This protein binds this small molecule.
Small molecule (SMILES): Cc1cc(CCCCCOc2ccc(C3=N[C@@H](C)CO3)cc2)on1

Sequence of chain 60.A:
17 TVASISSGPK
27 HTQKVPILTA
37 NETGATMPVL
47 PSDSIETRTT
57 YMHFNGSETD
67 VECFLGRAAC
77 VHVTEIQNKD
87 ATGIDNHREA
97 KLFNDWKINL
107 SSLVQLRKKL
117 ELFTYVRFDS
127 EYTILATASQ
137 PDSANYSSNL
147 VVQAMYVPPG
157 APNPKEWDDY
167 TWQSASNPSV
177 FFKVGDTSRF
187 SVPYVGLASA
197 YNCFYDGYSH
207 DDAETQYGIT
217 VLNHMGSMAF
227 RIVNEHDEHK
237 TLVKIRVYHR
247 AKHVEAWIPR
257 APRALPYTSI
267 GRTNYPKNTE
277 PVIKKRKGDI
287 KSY

Sequence of chain 56.C:
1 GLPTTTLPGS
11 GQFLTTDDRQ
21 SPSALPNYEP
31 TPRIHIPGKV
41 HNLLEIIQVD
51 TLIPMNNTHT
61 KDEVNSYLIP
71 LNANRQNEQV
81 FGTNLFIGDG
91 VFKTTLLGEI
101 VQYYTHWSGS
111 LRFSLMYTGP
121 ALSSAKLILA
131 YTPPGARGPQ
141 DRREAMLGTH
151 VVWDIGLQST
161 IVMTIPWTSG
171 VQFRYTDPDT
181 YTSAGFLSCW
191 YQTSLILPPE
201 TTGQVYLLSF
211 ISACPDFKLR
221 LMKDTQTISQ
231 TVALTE

Binding-site contacts:
Ligand atom C2A contacts residue PHE186 of chain 60.A at 3.6 Å (hydrophobic).
Ligand atom C5 contacts residue LEU106 of chain 60.A at 3.8 Å (hydrophobic).
Ligand atom O1 contacts residue ASN219 of chain 60.A at 3.9 Å.
Ligand atom N2 contacts residue ASN219 of chain 60.A at 3.0 Å (h-bond).
Ligand atom C6B contacts residue TYR128 of chain 60.A at 3.4 Å (hydrophobic).
Ligand atom O1A contacts residue PHE186 of chain 60.A at 3.2 Å.
Ligand atom C2B contacts residue VAL188 of chain 60.A at 3.3 Å (hydrophobic).
Ligand atom C5B contacts residue MET224 of chain 60.A at 3.2 Å (hydrophobic).
Ligand atom CM1 contacts residue SER175 of chain 60.A at 3.9 Å.
Ligand atom C5B contacts residue PHE186 of chain 60.A at 3.9 Å (hydrophobic).
Ligand atom C3C contacts residue TYR128 of chain 60.A at 3.3 Å (hydrophobic).
Ligand atom C1B contacts residue ILE104 of chain 60.A at 4.0 Å (hydrophobic).
Ligand atom CM1 contacts residue LEU14 of chain 56.C at 3.3 Å (hydrophobic).
Ligand atom C5A contacts residue PHE186 of chain 60.A at 3.7 Å (hydrophobic).
Ligand atom C4 contacts residue TYR197 of chain 60.A at 3.9 Å (hydrophobic).
Ligand atom C5C contacts residue VAL191 of chain 60.A at 3.8 Å (hydrophobic).
Ligand atom O1B contacts residue TYR128 of chain 60.A at 3.4 Å (h-bond).
Ligand atom CM1 contacts residue PRO174 of chain 60.A at 3.8 Å (hydrophobic).
Ligand atom C4C contacts residue TYR197 of chain 60.A at 4.0 Å (hydrophobic).
Ligand atom C4A contacts residue PRO174 of chain 60.A at 3.4 Å (hydrophobic).
Ligand atom C3B contacts residue VAL188 of chain 60.A at 3.5 Å (hydrophobic).
Ligand atom C6B contacts residue ILE104 of chain 60.A at 3.6 Å (hydrophobic).
Ligand atom C4 contacts residue PHE124 of chain 60.A at 3.9 Å (hydrophobic).
Ligand atom CM1 contacts residue VAL176 of chain 60.A at 3.4 Å (hydrophobic).
Ligand atom C2A contacts residue TYR152 of chain 60.A at 3.8 Å (hydrophobic).
Ligand atom C4B contacts residue PHE186 of chain 60.A at 3.9 Å (hydrophobic).
Ligand atom C3B contacts residue TYR152 of chain 60.A at 3.6 Å (hydrophobic).
Ligand atom C3 contacts residue ASN219 of chain 60.A at 3.9 Å.
Ligand atom N3A contacts residue PRO174 of chain 60.A at 3.9 Å.
Ligand atom C4 contacts residue LEU106 of chain 60.A at 3.6 Å (hydrophobic).
Ligand atom C4B contacts residue TYR152 of chain 60.A at 4.0 Å (hydrophobic).
Ligand atom N3A contacts residue TYR152 of chain 60.A at 3.6 Å.
Ligand atom C1B contacts residue TYR128 of chain 60.A at 3.7 Å (hydrophobic).
Ligand atom C4C contacts residue VAL191 of chain 60.A at 3.3 Å (hydrophobic).
Ligand atom C1C contacts residue LEU106 of chain 60.A at 3.6 Å (hydrophobic).
Ligand atom C1B contacts residue VAL188 of chain 60.A at 3.7 Å (hydrophobic).
Ligand atom C2C contacts residue TYR197 of chain 60.A at 3.8 Å (hydrophobic).
Ligand atom C6B contacts residue MET224 of chain 60.A at 3.6 Å (hydrophobic).
Ligand atom C5A contacts residue VAL176 of chain 60.A at 3.8 Å (hydrophobic).
Ligand atom N3A contacts residue ALA24 of chain 60.C at 3.9 Å.

Sequence of chain 60.C:
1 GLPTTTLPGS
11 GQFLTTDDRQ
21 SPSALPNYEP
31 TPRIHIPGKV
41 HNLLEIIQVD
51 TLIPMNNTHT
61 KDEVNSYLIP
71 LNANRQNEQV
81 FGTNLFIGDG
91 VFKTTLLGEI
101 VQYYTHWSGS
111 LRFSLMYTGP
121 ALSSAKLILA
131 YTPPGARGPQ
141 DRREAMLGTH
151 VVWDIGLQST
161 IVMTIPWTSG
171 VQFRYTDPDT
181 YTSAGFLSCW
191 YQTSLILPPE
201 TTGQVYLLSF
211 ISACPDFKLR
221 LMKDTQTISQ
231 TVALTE